Binding-site contacts:
Ligand atom C4 contacts residue LEU362 of chain 1.B at 4.2 Å (hydrophobic).
Ligand atom C2 contacts residue TRP333 of chain 1.B at 4.1 Å (hydrophobic).
Ligand atom O3 contacts residue LEU362 of chain 1.B at 3.9 Å.
Ligand atom O7 contacts residue TRP333 of chain 1.B at 3.7 Å.
Ligand atom O7 contacts residue GLU358 of chain 1.B at 3.0 Å (salt-bridge).
Ligand atom C2 contacts residue LEU362 of chain 1.B at 4.0 Å (hydrophobic).
Ligand atom O3 contacts residue GLN331 of chain 1.B at 4.2 Å.
Ligand atom C3 contacts residue GLN331 of chain 1.B at 4.1 Å.
Ligand atom C7 contacts residue GLU358 of chain 1.B at 3.9 Å.
Ligand atom C1 contacts residue GLN331 of chain 1.B at 4.4 Å.
Ligand atom O4 contacts residue ASP326 of chain 1.B at 2.5 Å (salt-bridge).
Ligand atom C3 contacts residue LEU362 of chain 1.B at 4.3 Å (hydrophobic).
Ligand atom C7 contacts residue GLN331 of chain 1.B at 3.7 Å.
Ligand atom O6 contacts residue GLU360 of chain 1.B at 4.2 Å.
Ligand atom N2 contacts residue GLN331 of chain 1.B at 2.9 Å (h-bond).
Ligand atom O7 contacts residue GLY357 of chain 1.B at 3.6 Å.
Ligand atom C8 contacts residue TRP333 of chain 1.B at 3.9 Å (hydrophobic).
Ligand atom O6 contacts residue LEU362 of chain 1.B at 3.8 Å.
Ligand atom O1 contacts residue LYS359 of chain 1.B at 4.3 Å.
Ligand atom C2 contacts residue GLN331 of chain 1.B at 3.9 Å.
Ligand atom N2 contacts residue TRP333 of chain 1.B at 3.4 Å (h-bond).
Ligand atom O7 contacts residue LEU362 of chain 1.B at 4.1 Å.
Ligand atom C3 contacts residue ASP326 of chain 1.B at 3.4 Å.
Ligand atom C8 contacts residue GLU358 of chain 1.B at 4.0 Å.
Ligand atom C4 contacts residue ASP326 of chain 1.B at 3.5 Å.
Ligand atom O3 contacts residue TRP333 of chain 1.B at 2.8 Å (h-bond).
Ligand atom C8 contacts residue GLN331 of chain 1.B at 3.4 Å.
Ligand atom O3 contacts residue PHE327 of chain 1.B at 4.5 Å.
Ligand atom C8 contacts residue HIS338 of chain 1.B at 3.7 Å.
Ligand atom C3 contacts residue TRP333 of chain 1.B at 3.8 Å (hydrophobic).
Ligand atom C8 contacts residue GLY332 of chain 1.B at 3.6 Å.
Ligand atom O3 contacts residue ASP326 of chain 1.B at 2.5 Å (salt-bridge).
Ligand atom O5 contacts residue LYS359 of chain 1.B at 4.1 Å.
Ligand atom C7 contacts residue TRP333 of chain 1.B at 3.6 Å (hydrophobic).

The small molecule below binds the protein below.
Small molecule (SMILES): CC(=O)N[C@@H]1[C@@H](O)[C@H](O)[C@@H](CO)O[C@H]1O

Sequence of chain 1.B:
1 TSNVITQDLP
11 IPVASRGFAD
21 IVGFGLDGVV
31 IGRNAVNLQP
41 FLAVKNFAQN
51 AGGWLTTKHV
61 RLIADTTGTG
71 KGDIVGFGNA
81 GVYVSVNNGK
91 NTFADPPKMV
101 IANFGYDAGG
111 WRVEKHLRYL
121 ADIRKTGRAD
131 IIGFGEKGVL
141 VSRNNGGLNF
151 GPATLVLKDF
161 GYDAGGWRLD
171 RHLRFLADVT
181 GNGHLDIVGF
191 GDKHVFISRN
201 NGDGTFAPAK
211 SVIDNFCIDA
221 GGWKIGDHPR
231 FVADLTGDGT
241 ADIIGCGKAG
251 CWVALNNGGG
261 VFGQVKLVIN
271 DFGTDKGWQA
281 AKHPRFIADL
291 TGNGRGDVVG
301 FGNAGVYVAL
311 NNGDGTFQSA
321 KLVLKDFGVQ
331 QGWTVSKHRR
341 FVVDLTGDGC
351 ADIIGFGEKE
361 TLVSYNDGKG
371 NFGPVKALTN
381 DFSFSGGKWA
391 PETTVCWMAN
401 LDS